Sequence of chain 1.B:
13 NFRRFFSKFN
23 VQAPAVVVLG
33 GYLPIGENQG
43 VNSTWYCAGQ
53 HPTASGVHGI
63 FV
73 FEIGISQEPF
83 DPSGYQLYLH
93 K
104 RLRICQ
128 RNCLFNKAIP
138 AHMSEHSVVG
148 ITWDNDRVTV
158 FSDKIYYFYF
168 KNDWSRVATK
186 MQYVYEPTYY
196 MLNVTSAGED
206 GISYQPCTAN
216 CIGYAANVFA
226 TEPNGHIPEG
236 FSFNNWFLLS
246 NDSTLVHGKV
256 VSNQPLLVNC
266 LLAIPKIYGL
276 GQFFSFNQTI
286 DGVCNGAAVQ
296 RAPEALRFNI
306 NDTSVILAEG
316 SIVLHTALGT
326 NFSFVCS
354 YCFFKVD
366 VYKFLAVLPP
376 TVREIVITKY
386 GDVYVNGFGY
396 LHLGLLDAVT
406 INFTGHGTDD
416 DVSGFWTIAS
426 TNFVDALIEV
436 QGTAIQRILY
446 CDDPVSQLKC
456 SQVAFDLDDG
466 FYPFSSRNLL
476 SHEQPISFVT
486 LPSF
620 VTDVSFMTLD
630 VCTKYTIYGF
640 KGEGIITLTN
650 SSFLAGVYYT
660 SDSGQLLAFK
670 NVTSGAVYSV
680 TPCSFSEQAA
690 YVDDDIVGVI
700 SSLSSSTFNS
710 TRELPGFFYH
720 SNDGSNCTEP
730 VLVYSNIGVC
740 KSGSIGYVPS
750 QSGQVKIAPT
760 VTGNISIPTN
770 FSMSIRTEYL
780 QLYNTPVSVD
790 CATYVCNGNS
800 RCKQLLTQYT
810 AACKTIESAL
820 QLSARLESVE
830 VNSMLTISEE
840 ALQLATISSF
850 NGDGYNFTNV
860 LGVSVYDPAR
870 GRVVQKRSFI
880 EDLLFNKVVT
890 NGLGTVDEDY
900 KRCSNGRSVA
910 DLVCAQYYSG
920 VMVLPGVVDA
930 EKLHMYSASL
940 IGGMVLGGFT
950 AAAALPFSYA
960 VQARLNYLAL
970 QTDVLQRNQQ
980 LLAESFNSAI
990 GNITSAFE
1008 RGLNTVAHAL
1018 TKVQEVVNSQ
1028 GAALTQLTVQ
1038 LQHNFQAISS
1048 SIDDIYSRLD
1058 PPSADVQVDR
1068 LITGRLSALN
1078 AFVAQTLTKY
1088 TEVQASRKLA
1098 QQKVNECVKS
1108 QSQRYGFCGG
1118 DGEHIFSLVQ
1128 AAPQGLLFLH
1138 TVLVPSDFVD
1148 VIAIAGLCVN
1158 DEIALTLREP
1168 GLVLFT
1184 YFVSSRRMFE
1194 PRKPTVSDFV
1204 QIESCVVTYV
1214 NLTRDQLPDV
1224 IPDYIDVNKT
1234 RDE

The small molecule below binds the protein below.
Small molecule (SMILES): CC(=O)N[C@@H]1[C@@H](O)[C@H](O)[C@@H](CO)O[C@H]1O

Sequence of chain 1.C:
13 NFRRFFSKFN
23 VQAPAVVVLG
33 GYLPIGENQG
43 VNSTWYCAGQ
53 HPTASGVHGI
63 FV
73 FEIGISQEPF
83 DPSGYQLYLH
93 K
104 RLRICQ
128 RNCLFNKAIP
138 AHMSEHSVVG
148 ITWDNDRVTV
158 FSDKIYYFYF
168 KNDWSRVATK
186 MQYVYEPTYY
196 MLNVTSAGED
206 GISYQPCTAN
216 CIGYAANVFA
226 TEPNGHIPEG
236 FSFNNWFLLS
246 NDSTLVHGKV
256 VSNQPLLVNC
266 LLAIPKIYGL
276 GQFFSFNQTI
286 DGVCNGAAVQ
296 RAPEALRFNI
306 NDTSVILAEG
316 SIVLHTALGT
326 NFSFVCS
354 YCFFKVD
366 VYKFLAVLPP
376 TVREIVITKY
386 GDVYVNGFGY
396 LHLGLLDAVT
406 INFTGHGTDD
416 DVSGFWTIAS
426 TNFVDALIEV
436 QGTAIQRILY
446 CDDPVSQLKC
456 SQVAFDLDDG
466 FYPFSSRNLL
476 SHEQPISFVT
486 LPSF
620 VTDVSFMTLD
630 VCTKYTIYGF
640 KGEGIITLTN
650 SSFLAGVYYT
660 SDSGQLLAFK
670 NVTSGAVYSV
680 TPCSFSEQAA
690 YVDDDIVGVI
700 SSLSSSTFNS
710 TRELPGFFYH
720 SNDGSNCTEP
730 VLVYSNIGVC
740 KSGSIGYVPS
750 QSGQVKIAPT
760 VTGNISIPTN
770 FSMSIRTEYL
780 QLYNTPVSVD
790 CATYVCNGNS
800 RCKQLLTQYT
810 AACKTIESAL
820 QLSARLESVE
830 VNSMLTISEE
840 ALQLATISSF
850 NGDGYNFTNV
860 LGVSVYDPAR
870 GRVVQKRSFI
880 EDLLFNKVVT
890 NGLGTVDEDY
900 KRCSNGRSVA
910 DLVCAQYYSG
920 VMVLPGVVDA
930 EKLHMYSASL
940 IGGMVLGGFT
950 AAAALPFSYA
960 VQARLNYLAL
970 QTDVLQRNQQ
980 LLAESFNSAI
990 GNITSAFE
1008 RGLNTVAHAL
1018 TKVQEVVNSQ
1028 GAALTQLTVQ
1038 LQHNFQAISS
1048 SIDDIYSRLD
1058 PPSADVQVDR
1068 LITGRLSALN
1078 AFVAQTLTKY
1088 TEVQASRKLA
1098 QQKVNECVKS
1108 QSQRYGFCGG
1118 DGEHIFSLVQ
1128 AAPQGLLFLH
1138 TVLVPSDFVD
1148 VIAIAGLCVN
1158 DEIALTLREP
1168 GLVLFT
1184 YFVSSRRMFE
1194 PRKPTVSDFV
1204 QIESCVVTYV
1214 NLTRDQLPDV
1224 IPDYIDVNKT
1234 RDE

Binding-site contacts:
Ligand atom C2 contacts residue ASN649 of chain 1.C at 2.4 Å.
Ligand atom C5 contacts residue ASN649 of chain 1.C at 3.7 Å.
Ligand atom C7 contacts residue ASN649 of chain 1.C at 3.1 Å.
Ligand atom C1 contacts residue ASN649 of chain 1.C at 1.4 Å.
Ligand atom C8 contacts residue ASN649 of chain 1.C at 4.3 Å.
Ligand atom C4 contacts residue ASN649 of chain 1.C at 4.2 Å.
Ligand atom C8 contacts residue ARG906 of chain 1.B at 3.9 Å.
Ligand atom N2 contacts residue ASN649 of chain 1.C at 2.8 Å (h-bond).
Ligand atom C3 contacts residue ASN649 of chain 1.C at 3.8 Å.
Ligand atom O5 contacts residue ASN649 of chain 1.C at 2.4 Å (h-bond).
Ligand atom O7 contacts residue ASN649 of chain 1.C at 3.1 Å (h-bond).